Sequence of chain 1.D:
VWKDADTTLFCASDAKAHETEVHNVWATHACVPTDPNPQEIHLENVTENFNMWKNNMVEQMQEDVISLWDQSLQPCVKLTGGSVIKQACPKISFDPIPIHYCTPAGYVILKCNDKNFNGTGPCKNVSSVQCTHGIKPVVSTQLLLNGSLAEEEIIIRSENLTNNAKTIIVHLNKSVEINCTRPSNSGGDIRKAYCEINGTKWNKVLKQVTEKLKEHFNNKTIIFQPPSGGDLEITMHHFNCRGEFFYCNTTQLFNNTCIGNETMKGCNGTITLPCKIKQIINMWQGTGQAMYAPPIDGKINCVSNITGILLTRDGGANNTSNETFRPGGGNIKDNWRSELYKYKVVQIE

Binding-site contacts:
Ligand atom C2 contacts residue ASN160 of chain 1.D at 2.4 Å.
Ligand atom C7 contacts residue GLU159 of chain 1.D at 3.1 Å.
Ligand atom C2 contacts residue GLU159 of chain 1.D at 4.0 Å.
Ligand atom N2 contacts residue GLU159 of chain 1.D at 3.3 Å (salt-bridge).
Ligand atom O6 contacts residue TYR89 of chain 1.F at 3.9 Å.
Ligand atom C1 contacts residue ASN160 of chain 1.D at 1.4 Å.
Ligand atom O5 contacts residue TYR89 of chain 1.F at 4.5 Å.
Ligand atom O7 contacts residue GLU159 of chain 1.D at 3.3 Å (salt-bridge).
Ligand atom O6 contacts residue GLY29 of chain 1.F at 4.0 Å.
Ligand atom N2 contacts residue ASN160 of chain 1.D at 2.9 Å (h-bond).
Ligand atom C3 contacts residue TYR28 of chain 1.F at 3.6 Å (hydrophobic).
Ligand atom O6 contacts residue TYR28 of chain 1.F at 4.1 Å.
Ligand atom O4 contacts residue TYR28 of chain 1.F at 3.8 Å.
Ligand atom O5 contacts residue ASN160 of chain 1.D at 2.3 Å (h-bond).
Ligand atom C8 contacts residue ASN160 of chain 1.D at 3.9 Å.
Ligand atom C4 contacts residue TYR28 of chain 1.F at 3.6 Å (hydrophobic).
Ligand atom C6 contacts residue TYR28 of chain 1.F at 4.0 Å (hydrophobic).
Ligand atom C5 contacts residue ASN160 of chain 1.D at 3.6 Å.
Ligand atom O7 contacts residue THR120 of chain 1.D at 4.5 Å.
Ligand atom C6 contacts residue SER30 of chain 1.F at 3.2 Å.
Ligand atom C8 contacts residue GLU159 of chain 1.D at 3.5 Å.
Ligand atom O5 contacts residue TYR28 of chain 1.F at 3.6 Å (h-bond).
Ligand atom C7 contacts residue ASN160 of chain 1.D at 3.7 Å.
Ligand atom C1 contacts residue TYR28 of chain 1.F at 3.5 Å (hydrophobic).
Ligand atom C3 contacts residue ASN160 of chain 1.D at 3.8 Å.
Ligand atom C4 contacts residue ASN160 of chain 1.D at 4.2 Å.
Ligand atom C1 contacts residue GLU159 of chain 1.D at 4.0 Å.
Ligand atom C2 contacts residue TYR28 of chain 1.F at 4.0 Å (hydrophobic).
Ligand atom O6 contacts residue SER30 of chain 1.F at 3.1 Å (h-bond).
Ligand atom C5 contacts residue TYR28 of chain 1.F at 3.0 Å (hydrophobic).

The protein below binds the small molecule below.
Small molecule (SMILES): CC(=O)N[C@@H]1[C@@H](O)[C@H](O)[C@@H](CO)O[C@H]1O

Sequence of chain 1.F:
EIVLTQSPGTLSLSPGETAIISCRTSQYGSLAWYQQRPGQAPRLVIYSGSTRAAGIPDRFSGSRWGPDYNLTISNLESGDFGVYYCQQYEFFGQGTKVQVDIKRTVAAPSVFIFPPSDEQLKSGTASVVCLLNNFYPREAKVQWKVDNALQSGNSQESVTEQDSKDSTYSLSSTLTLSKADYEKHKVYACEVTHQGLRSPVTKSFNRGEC